The protein below binds the small molecule below.
Small molecule (SMILES): N[C@@H](Cc1c[nH]c2ccccc12)C(=O)O

Sequence of chain 1.R:
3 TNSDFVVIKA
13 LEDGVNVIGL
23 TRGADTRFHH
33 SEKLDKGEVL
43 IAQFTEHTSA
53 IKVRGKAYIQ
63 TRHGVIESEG

Sequence of chain 1.Q:
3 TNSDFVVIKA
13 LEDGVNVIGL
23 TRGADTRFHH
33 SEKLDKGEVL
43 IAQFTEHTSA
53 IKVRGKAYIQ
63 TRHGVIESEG

Binding-site contacts:
Ligand atom N contacts residue ARG24 of chain 1.R at 4.0 Å.
Ligand atom CB contacts residue THR28 of chain 1.R at 3.6 Å.
Ligand atom OXT contacts residue THR50 of chain 1.Q at 2.9 Å (h-bond).
Ligand atom CD1 contacts residue GLN45 of chain 1.Q at 3.6 Å.
Ligand atom C contacts residue THR50 of chain 1.Q at 4.0 Å.
Ligand atom O contacts residue ARG24 of chain 1.R at 3.5 Å.
Ligand atom NE1 contacts residue GLN45 of chain 1.Q at 2.9 Å (h-bond).
Ligand atom OXT contacts residue GLY25 of chain 1.R at 4.0 Å.
Ligand atom C contacts residue THR47 of chain 1.Q at 3.6 Å.
Ligand atom CE2 contacts residue GLN45 of chain 1.Q at 3.9 Å.
Ligand atom CG contacts residue SER51 of chain 1.R at 3.8 Å.
Ligand atom N contacts residue ASP27 of chain 1.R at 3.1 Å (salt-bridge).
Ligand atom CA contacts residue GLY25 of chain 1.R at 3.5 Å.
Ligand atom CA contacts residue SER51 of chain 1.R at 3.9 Å.
Ligand atom CA contacts residue THR23 of chain 1.R at 3.8 Å.
Ligand atom CD2 contacts residue THR50 of chain 1.Q at 4.0 Å.
Ligand atom CE3 contacts residue HIS32 of chain 1.Q at 4.0 Å.
Ligand atom CD1 contacts residue THR47 of chain 1.Q at 3.8 Å.
Ligand atom OXT contacts residue THR47 of chain 1.Q at 2.7 Å (h-bond).
Ligand atom CZ2 contacts residue ALA44 of chain 1.Q at 3.9 Å (hydrophobic).
Ligand atom N contacts residue THR23 of chain 1.R at 2.8 Å (h-bond).
Ligand atom CE3 contacts residue HIS31 of chain 1.Q at 4.0 Å.
Ligand atom N contacts residue THR28 of chain 1.R at 2.8 Å (h-bond).
Ligand atom CB contacts residue SER51 of chain 1.R at 3.4 Å.
Ligand atom OXT contacts residue HIS49 of chain 1.Q at 3.8 Å.
Ligand atom CZ2 contacts residue ILE53 of chain 1.Q at 4.0 Å (hydrophobic).
Ligand atom CB contacts residue THR23 of chain 1.R at 3.8 Å.
Ligand atom CH2 contacts residue GLY21 of chain 1.Q at 3.5 Å.
Ligand atom N contacts residue GLY25 of chain 1.R at 2.9 Å (h-bond).
Ligand atom C contacts residue SER51 of chain 1.R at 3.5 Å.
Ligand atom C contacts residue GLY25 of chain 1.R at 3.5 Å.
Ligand atom CE2 contacts residue ALA44 of chain 1.Q at 3.9 Å (hydrophobic).
Ligand atom CD1 contacts residue SER51 of chain 1.R at 3.5 Å.
Ligand atom CZ2 contacts residue THR50 of chain 1.Q at 3.9 Å.
Ligand atom O contacts residue THR47 of chain 1.Q at 3.7 Å.
Ligand atom CZ3 contacts residue GLY21 of chain 1.Q at 3.6 Å.
Ligand atom NE1 contacts residue ALA44 of chain 1.Q at 3.7 Å.
Ligand atom CA contacts residue THR28 of chain 1.R at 3.2 Å.
Ligand atom O contacts residue GLY25 of chain 1.R at 3.0 Å (h-bond).
Ligand atom O contacts residue SER51 of chain 1.R at 2.9 Å (h-bond).